Sequence of chain 1.A:
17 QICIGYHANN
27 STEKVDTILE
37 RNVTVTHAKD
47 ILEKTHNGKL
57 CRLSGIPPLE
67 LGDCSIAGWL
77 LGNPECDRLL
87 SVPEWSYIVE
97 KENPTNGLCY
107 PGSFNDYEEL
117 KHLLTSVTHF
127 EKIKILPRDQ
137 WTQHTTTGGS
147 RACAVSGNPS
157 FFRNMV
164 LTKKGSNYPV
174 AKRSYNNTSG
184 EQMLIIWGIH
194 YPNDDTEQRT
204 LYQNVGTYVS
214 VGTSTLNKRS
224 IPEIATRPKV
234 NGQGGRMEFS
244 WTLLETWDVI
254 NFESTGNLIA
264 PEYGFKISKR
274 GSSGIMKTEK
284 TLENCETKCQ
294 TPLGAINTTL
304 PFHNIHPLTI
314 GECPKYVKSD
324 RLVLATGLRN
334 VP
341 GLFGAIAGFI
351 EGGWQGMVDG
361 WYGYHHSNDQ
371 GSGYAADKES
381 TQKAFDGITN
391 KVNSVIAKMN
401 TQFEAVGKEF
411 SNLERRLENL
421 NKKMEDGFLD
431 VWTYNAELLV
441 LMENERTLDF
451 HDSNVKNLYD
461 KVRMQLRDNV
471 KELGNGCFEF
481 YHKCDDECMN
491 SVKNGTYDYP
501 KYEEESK

Binding-site contacts:
Ligand atom O10 contacts residue LEU204 of chain 1.A at 3.1 Å.
Ligand atom O3 contacts residue LYS232 of chain 1.A at 2.9 Å (salt-bridge).
Ligand atom O4 contacts residue GLN236 of chain 1.A at 3.5 Å (h-bond).
Ligand atom O4 contacts residue GLY145 of chain 1.A at 3.7 Å.
Ligand atom N5 contacts residue GLY145 of chain 1.A at 3.0 Å (h-bond).
Ligand atom C6 contacts residue GLY145 of chain 1.A at 3.9 Å.
Ligand atom C8 contacts residue GLN236 of chain 1.A at 4.1 Å.
Ligand atom O1B contacts residue SER146 of chain 1.A at 3.3 Å.
Ligand atom O4 contacts residue GLY235 of chain 1.A at 4.0 Å.
Ligand atom O9 contacts residue GLY238 of chain 1.A at 4.1 Å.
Ligand atom C1 contacts residue ARG147 of chain 1.A at 3.6 Å.
Ligand atom C9 contacts residue GLU200 of chain 1.A at 2.9 Å.
Ligand atom O1B contacts residue GLN236 of chain 1.A at 4.0 Å.
Ligand atom C1 contacts residue GLN236 of chain 1.A at 3.8 Å.
Ligand atom O1B contacts residue ARG147 of chain 1.A at 2.5 Å (salt-bridge).
Ligand atom C4 contacts residue GLY145 of chain 1.A at 3.2 Å.
Ligand atom C10 contacts residue GLY145 of chain 1.A at 4.0 Å.
Ligand atom O9 contacts residue GLU200 of chain 1.A at 2.9 Å (salt-bridge).
Ligand atom C8 contacts residue TYR106 of chain 1.A at 3.9 Å (hydrophobic).
Ligand atom C9 contacts residue TYR106 of chain 1.A at 3.6 Å (hydrophobic).
Ligand atom O8 contacts residue TYR106 of chain 1.A at 3.0 Å (h-bond).
Ligand atom O9 contacts residue TYR106 of chain 1.A at 2.9 Å (h-bond).
Ligand atom C11 contacts residue LEU204 of chain 1.A at 4.1 Å (hydrophobic).
Ligand atom C11 contacts residue GLY144 of chain 1.A at 3.6 Å.
Ligand atom O9 contacts residue HIS193 of chain 1.A at 3.4 Å (h-bond).
Ligand atom O1A contacts residue GLN236 of chain 1.A at 2.9 Å (h-bond).
Ligand atom O8 contacts residue GLN236 of chain 1.A at 3.2 Å (h-bond).
Ligand atom O7 contacts residue LEU204 of chain 1.A at 3.9 Å.
Ligand atom C9 contacts residue HIS193 of chain 1.A at 3.7 Å.
Ligand atom C1 contacts residue SER146 of chain 1.A at 3.5 Å.
Ligand atom C9 contacts residue LEU204 of chain 1.A at 4.1 Å (hydrophobic).
Ligand atom C4 contacts residue LYS232 of chain 1.A at 4.2 Å.
Ligand atom O1A contacts residue SER146 of chain 1.A at 2.8 Å (h-bond).
Ligand atom O1A contacts residue ARG147 of chain 1.A at 4.0 Å.
Ligand atom C10 contacts residue LEU204 of chain 1.A at 3.9 Å (hydrophobic).
Ligand atom C5 contacts residue GLY145 of chain 1.A at 3.5 Å.
Ligand atom C3 contacts residue LYS232 of chain 1.A at 4.0 Å.
Ligand atom C6 contacts residue GLN236 of chain 1.A at 3.8 Å.
Ligand atom C11 contacts residue GLY145 of chain 1.A at 4.1 Å.
Ligand atom C11 contacts residue THR165 of chain 1.A at 3.8 Å.

The small molecule below binds the protein below.
Small molecule (SMILES): CC(=O)N[C@H]1[C@H]([C@H](O)[C@H](O)CO)O[C@@](OC[C@H]2O[C@@H](O[C@H]3[C@H](O)[C@@H](NC(C)=O)CO[C@@H]3CO)[C@H](O)[C@@H](O)[C@H]2O)(C(=O)O)C[C@@H]1O